Binding-site contacts:
Ligand atom N2 contacts residue MET151 of chain 28.F at 3.4 Å.
Ligand atom O6 contacts residue THR156 of chain 28.F at 1.2 Å (h-bond).
Ligand atom C6 contacts residue GLY157 of chain 28.F at 4.2 Å.
Ligand atom O6 contacts residue ASN154 of chain 28.F at 2.4 Å (h-bond).
Ligand atom C2 contacts residue MET151 of chain 28.F at 4.1 Å (hydrophobic).
Ligand atom C6 contacts residue ASN154 of chain 28.F at 3.0 Å.
Ligand atom O7 contacts residue THR156 of chain 28.F at 2.4 Å.
Ligand atom O5 contacts residue ASN154 of chain 28.F at 2.4 Å (h-bond).
Ligand atom C1 contacts residue MET151 of chain 28.F at 3.6 Å (hydrophobic).
Ligand atom O4 contacts residue THR156 of chain 28.F at 4.2 Å.
Ligand atom O5 contacts residue THR156 of chain 28.F at 3.8 Å.
Ligand atom N2 contacts residue ASN154 of chain 28.F at 4.3 Å.
Ligand atom C8 contacts residue GLY157 of chain 28.F at 4.5 Å.
Ligand atom N2 contacts residue HIS148 of chain 28.F at 2.8 Å (h-bond).
Ligand atom C6 contacts residue ASP155 of chain 28.F at 4.3 Å.
Ligand atom O4 contacts residue ASN154 of chain 28.F at 3.5 Å (h-bond).
Ligand atom C8 contacts residue MET151 of chain 28.F at 4.1 Å (hydrophobic).
Ligand atom N2 contacts residue GLY150 of chain 28.F at 4.1 Å.
Ligand atom C5 contacts residue ASN154 of chain 28.F at 2.1 Å.
Ligand atom C1 contacts residue ASN154 of chain 28.F at 2.5 Å.
Ligand atom C2 contacts residue HIS148 of chain 28.F at 4.2 Å.
Ligand atom C4 contacts residue THR156 of chain 28.F at 4.1 Å.
Ligand atom C2 contacts residue ASN154 of chain 28.F at 3.5 Å.
Ligand atom O7 contacts residue HIS148 of chain 28.F at 3.3 Å (h-bond).
Ligand atom C2 contacts residue GLY150 of chain 28.F at 4.5 Å.
Ligand atom C7 contacts residue THR156 of chain 28.F at 3.4 Å.
Ligand atom C1 contacts residue GLY150 of chain 28.F at 3.8 Å.
Ligand atom C8 contacts residue THR156 of chain 28.F at 2.9 Å.
Ligand atom C7 contacts residue MET151 of chain 28.F at 4.0 Å (hydrophobic).
Ligand atom N2 contacts residue THR156 of chain 28.F at 4.3 Å.
Ligand atom C3 contacts residue ASN154 of chain 28.F at 3.5 Å.
Ligand atom C8 contacts residue HIS148 of chain 28.F at 1.2 Å.
Ligand atom C6 contacts residue THR156 of chain 28.F at 1.8 Å.
Ligand atom C4 contacts residue ASN154 of chain 28.F at 3.2 Å.
Ligand atom O6 contacts residue ASP155 of chain 28.F at 4.2 Å.
Ligand atom C7 contacts residue HIS148 of chain 28.F at 2.3 Å.
Ligand atom C5 contacts residue THR156 of chain 28.F at 3.2 Å.
Ligand atom O5 contacts residue ARG164 of chain 28.F at 4.3 Å.

This protein binds this small molecule.
Small molecule (SMILES): CC(=O)N[C@H]1[C@H](O[C@H]2[C@H](O)[C@@H](NC(C)=O)CO[C@@H]2CO)O[C@H](CO)[C@@H](O)[C@@H]1O

Sequence of chain 28.F:
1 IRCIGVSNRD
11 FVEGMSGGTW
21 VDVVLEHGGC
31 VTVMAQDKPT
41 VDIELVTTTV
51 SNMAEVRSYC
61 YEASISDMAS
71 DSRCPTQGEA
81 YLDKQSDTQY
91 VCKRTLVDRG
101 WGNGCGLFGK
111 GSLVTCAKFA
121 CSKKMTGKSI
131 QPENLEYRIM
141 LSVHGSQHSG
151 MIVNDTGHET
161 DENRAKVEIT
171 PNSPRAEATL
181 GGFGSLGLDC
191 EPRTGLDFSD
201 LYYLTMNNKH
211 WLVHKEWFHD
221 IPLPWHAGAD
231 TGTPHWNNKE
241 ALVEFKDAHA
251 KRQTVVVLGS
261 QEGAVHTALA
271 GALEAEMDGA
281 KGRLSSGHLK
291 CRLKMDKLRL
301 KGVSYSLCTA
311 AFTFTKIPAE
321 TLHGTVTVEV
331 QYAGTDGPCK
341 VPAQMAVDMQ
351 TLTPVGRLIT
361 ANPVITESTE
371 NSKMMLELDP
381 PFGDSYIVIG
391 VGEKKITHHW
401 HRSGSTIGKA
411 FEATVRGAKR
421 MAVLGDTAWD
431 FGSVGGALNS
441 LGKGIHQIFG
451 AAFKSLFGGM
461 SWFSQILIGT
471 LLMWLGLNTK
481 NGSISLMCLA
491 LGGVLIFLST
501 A